Binding-site contacts:
Ligand atom O5 contacts residue ASN122 of chain 1.B at 2.4 Å (h-bond).
Ligand atom O7 contacts residue THR124 of chain 1.B at 3.5 Å (h-bond).
Ligand atom C1 contacts residue ALA123 of chain 1.B at 3.5 Å (hydrophobic).
Ligand atom O7 contacts residue ASN122 of chain 1.B at 4.0 Å.
Ligand atom C2 contacts residue ASN122 of chain 1.B at 2.5 Å.
Ligand atom C2 contacts residue ALA123 of chain 1.B at 4.3 Å (hydrophobic).
Ligand atom C7 contacts residue ASN122 of chain 1.B at 3.7 Å.
Ligand atom C5 contacts residue ASN122 of chain 1.B at 3.6 Å.
Ligand atom C6 contacts residue ASN125 of chain 1.B at 4.2 Å.
Ligand atom O7 contacts residue ALA123 of chain 1.B at 2.9 Å (h-bond).
Ligand atom O7 contacts residue VAL127 of chain 1.B at 4.2 Å.
Ligand atom O6 contacts residue VAL127 of chain 1.B at 4.1 Å.
Ligand atom C7 contacts residue ALA123 of chain 1.B at 3.5 Å (hydrophobic).
Ligand atom N2 contacts residue ASN122 of chain 1.B at 2.9 Å (h-bond).
Ligand atom C3 contacts residue ASN122 of chain 1.B at 3.8 Å.
Ligand atom O5 contacts residue ALA123 of chain 1.B at 4.3 Å.
Ligand atom C1 contacts residue ASN122 of chain 1.B at 1.4 Å.
Ligand atom O6 contacts residue VAL126 of chain 1.B at 4.0 Å.
Ligand atom O6 contacts residue ASN125 of chain 1.B at 3.6 Å.
Ligand atom O6 contacts residue ASN122 of chain 1.B at 3.9 Å.
Ligand atom C8 contacts residue ALA123 of chain 1.B at 3.8 Å (hydrophobic).
Ligand atom C8 contacts residue VAL127 of chain 1.B at 4.3 Å (hydrophobic).
Ligand atom C4 contacts residue ASN122 of chain 1.B at 4.2 Å.
Ligand atom N2 contacts residue ALA123 of chain 1.B at 4.2 Å.

This small molecule binds to this protein.
Small molecule (SMILES): CC(=O)N[C@H]1[C@H](O[C@H]2[C@H](O)[C@@H](NC(C)=O)CO[C@@H]2CO)O[C@H](CO)[C@@H](O)[C@@H]1O

Sequence of chain 1.B:
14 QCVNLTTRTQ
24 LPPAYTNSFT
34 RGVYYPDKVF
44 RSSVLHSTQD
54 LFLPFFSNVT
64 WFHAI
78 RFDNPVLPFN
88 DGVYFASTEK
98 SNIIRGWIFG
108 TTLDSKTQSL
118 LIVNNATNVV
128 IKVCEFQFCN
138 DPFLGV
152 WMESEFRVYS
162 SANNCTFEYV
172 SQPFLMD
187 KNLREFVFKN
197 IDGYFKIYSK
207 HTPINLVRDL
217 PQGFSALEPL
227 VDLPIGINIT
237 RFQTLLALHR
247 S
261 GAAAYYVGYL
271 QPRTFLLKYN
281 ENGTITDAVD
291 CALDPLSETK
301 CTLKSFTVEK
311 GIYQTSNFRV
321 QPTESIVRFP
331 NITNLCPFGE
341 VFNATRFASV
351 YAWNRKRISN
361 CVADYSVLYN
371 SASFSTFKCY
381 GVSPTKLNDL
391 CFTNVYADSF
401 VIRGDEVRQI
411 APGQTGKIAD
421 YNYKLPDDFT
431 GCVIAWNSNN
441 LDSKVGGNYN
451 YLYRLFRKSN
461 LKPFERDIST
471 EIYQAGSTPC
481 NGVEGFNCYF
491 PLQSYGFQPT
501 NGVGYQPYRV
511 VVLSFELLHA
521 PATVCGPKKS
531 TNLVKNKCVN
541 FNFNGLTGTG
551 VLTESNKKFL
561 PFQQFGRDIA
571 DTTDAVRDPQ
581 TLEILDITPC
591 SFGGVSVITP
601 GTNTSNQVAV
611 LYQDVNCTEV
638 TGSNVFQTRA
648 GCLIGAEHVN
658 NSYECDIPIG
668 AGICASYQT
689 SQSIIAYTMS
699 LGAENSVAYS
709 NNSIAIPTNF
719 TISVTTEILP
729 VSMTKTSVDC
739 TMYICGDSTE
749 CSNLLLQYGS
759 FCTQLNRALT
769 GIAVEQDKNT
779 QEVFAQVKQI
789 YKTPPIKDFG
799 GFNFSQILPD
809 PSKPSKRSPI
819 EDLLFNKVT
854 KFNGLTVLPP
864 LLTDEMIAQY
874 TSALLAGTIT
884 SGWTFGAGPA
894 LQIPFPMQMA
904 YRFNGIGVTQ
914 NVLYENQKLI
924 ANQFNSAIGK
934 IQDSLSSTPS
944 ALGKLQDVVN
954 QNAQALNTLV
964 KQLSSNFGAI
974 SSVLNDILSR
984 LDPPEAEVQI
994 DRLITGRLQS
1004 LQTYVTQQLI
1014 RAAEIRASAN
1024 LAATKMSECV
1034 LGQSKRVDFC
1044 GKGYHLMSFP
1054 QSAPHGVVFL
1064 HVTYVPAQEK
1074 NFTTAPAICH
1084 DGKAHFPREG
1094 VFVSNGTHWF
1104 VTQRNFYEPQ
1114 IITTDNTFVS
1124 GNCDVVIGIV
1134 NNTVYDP